This protein binds this small molecule.
Small molecule (SMILES): O=c1cc(-c2ccc(O)c(O)c2)oc2c(O)c(O)ccc12

Binding-site contacts:
Ligand atom O7 contacts residue LEU50 of chain 1.A at 4.2 Å.
Ligand atom C9 contacts residue ILE104 of chain 1.A at 3.8 Å (hydrophobic).
Ligand atom C5 contacts residue VAL45 of chain 1.A at 3.6 Å (hydrophobic).
Ligand atom O7 contacts residue GLN43 of chain 1.A at 4.0 Å.
Ligand atom C13 contacts residue ASN98 of chain 1.A at 4.1 Å.
Ligand atom O19 contacts residue ASN98 of chain 1.A at 3.9 Å.
Ligand atom O8 contacts residue LEU50 of chain 1.A at 3.3 Å.
Ligand atom C11 contacts residue LEU52 of chain 1.A at 3.9 Å (hydrophobic).
Ligand atom O21 contacts residue ASN98 of chain 1.A at 3.0 Å (h-bond).
Ligand atom O7 contacts residue PRO40 of chain 1.A at 2.5 Å (h-bond).
Ligand atom C13 contacts residue LEU52 of chain 1.A at 4.1 Å (hydrophobic).
Ligand atom C11 contacts residue ASN98 of chain 1.A at 4.2 Å.
Ligand atom C1 contacts residue LEU50 of chain 1.A at 3.7 Å (hydrophobic).
Ligand atom C2 contacts residue ILE104 of chain 1.A at 4.2 Å (hydrophobic).
Ligand atom O12 contacts residue LEU52 of chain 1.A at 4.0 Å.
Ligand atom O21 contacts residue TYR97 of chain 1.A at 4.0 Å.
Ligand atom C18 contacts residue LEU52 of chain 1.A at 3.9 Å (hydrophobic).
Ligand atom O21 contacts residue CYS94 of chain 1.A at 4.1 Å.
Ligand atom C3 contacts residue ILE104 of chain 1.A at 3.8 Å (hydrophobic).
Ligand atom C4 contacts residue ILE104 of chain 1.A at 4.2 Å (hydrophobic).
Ligand atom C4 contacts residue PRO40 of chain 1.A at 4.3 Å (hydrophobic).
Ligand atom C6 contacts residue VAL45 of chain 1.A at 4.3 Å (hydrophobic).
Ligand atom C10 contacts residue ASN98 of chain 1.A at 3.4 Å.
Ligand atom C10 contacts residue TYR97 of chain 1.A at 3.8 Å (hydrophobic).
Ligand atom C1 contacts residue PRO40 of chain 1.A at 4.1 Å (hydrophobic).
Ligand atom C17 contacts residue LEU52 of chain 1.A at 4.0 Å (hydrophobic).
Ligand atom C14 contacts residue ASN98 of chain 1.A at 3.2 Å.
Ligand atom C15 contacts residue ASN98 of chain 1.A at 4.0 Å.
Ligand atom C9 contacts residue TYR97 of chain 1.A at 4.2 Å (hydrophobic).
Ligand atom C10 contacts residue ILE104 of chain 1.A at 3.9 Å (hydrophobic).
Ligand atom C14 contacts residue TYR97 of chain 1.A at 4.1 Å (hydrophobic).
Ligand atom O21 contacts residue TYR55 of chain 1.A at 4.0 Å.
Ligand atom C5 contacts residue PRO40 of chain 1.A at 3.0 Å (hydrophobic).
Ligand atom C6 contacts residue LEU50 of chain 1.A at 4.2 Å (hydrophobic).
Ligand atom O21 contacts residue ILE104 of chain 1.A at 4.2 Å.
Ligand atom C6 contacts residue PRO40 of chain 1.A at 3.1 Å (hydrophobic).
Ligand atom C4 contacts residue VAL45 of chain 1.A at 3.7 Å (hydrophobic).
Ligand atom C14 contacts residue LEU52 of chain 1.A at 4.3 Å (hydrophobic).
Ligand atom C16 contacts residue LEU52 of chain 1.A at 4.2 Å (hydrophobic).
Ligand atom C9 contacts residue ASN98 of chain 1.A at 3.5 Å.

Sequence of chain 1.A:
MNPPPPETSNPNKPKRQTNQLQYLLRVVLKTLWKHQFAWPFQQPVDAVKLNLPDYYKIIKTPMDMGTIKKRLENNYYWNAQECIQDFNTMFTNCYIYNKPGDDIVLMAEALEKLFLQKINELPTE